Binding-site contacts:
Ligand atom O22 contacts residue TRP220 of chain 1.A at 3.5 Å.
Ligand atom CL1 contacts residue VAL48 of chain 1.A at 3.3 Å.
Ligand atom C12 contacts residue PHE123 of chain 1.A at 3.7 Å (hydrophobic).
Ligand atom O20 contacts residue NAP1 of chain 1.B at 3.0 Å.
Ligand atom C7 contacts residue TRP112 of chain 1.A at 3.5 Å (hydrophobic).
Ligand atom O20 contacts residue TYR49 of chain 1.A at 2.6 Å (h-bond).
Ligand atom C1 contacts residue LEU301 of chain 1.A at 3.8 Å (hydrophobic).
Ligand atom C1 contacts residue TRP112 of chain 1.A at 3.3 Å (hydrophobic).
Ligand atom C24 contacts residue TRP112 of chain 1.A at 3.7 Å (hydrophobic).
Ligand atom C25 contacts residue THR114 of chain 1.A at 3.7 Å.
Ligand atom C25 contacts residue TRP112 of chain 1.A at 3.5 Å (hydrophobic).
Ligand atom C23 contacts residue TRP112 of chain 1.A at 3.6 Å (hydrophobic).
Ligand atom C9 contacts residue TRP220 of chain 1.A at 3.5 Å (hydrophobic).
Ligand atom N2 contacts residue TRP112 of chain 1.A at 3.3 Å.
Ligand atom O21 contacts residue NAP1 of chain 1.B at 3.5 Å (h-bond).
Ligand atom C16 contacts residue TRP21 of chain 1.A at 3.6 Å (hydrophobic).
Ligand atom O3 contacts residue THR114 of chain 1.A at 3.5 Å (h-bond).
Ligand atom O3 contacts residue ASP304 of chain 1.A at 3.3 Å (salt-bridge).
Ligand atom O17 contacts residue TRP21 of chain 1.A at 3.6 Å.
Ligand atom O20 contacts residue HIS111 of chain 1.A at 2.8 Å (h-bond).
Ligand atom C6 contacts residue TRP112 of chain 1.A at 3.3 Å (hydrophobic).
Ligand atom O21 contacts residue TRP112 of chain 1.A at 2.9 Å (h-bond).
Ligand atom C19 contacts residue NAP1 of chain 1.B at 3.4 Å.
Ligand atom C13 contacts residue TRP21 of chain 1.A at 3.4 Å (hydrophobic).
Ligand atom O4 contacts residue TRP112 of chain 1.A at 3.3 Å.
Ligand atom C19 contacts residue HIS111 of chain 1.A at 3.4 Å.
Ligand atom C18 contacts residue NAP1 of chain 1.B at 3.5 Å.
Ligand atom C15 contacts residue TRP21 of chain 1.A at 3.1 Å (hydrophobic).
Ligand atom O3 contacts residue PRO311 of chain 1.A at 3.6 Å.
Ligand atom O3 contacts residue TRP112 of chain 1.A at 3.8 Å.
Ligand atom C7 contacts residue ALA300 of chain 1.A at 3.6 Å (hydrophobic).
Ligand atom O3 contacts residue TYR310 of chain 1.A at 3.6 Å.
Ligand atom C11 contacts residue PHE123 of chain 1.A at 3.3 Å (hydrophobic).
Ligand atom CL1 contacts residue TRP21 of chain 1.A at 3.5 Å.
Ligand atom O21 contacts residue HIS111 of chain 1.A at 3.2 Å (h-bond).
Ligand atom C5 contacts residue LEU301 of chain 1.A at 3.4 Å (hydrophobic).
Ligand atom C5 contacts residue TRP112 of chain 1.A at 3.3 Å (hydrophobic).
Ligand atom C18 contacts residue TRP21 of chain 1.A at 3.7 Å (hydrophobic).
Ligand atom O17 contacts residue CYS299 of chain 1.A at 3.7 Å.
Ligand atom O4 contacts residue TYR310 of chain 1.A at 3.2 Å.

Sequence of chain 1.A:
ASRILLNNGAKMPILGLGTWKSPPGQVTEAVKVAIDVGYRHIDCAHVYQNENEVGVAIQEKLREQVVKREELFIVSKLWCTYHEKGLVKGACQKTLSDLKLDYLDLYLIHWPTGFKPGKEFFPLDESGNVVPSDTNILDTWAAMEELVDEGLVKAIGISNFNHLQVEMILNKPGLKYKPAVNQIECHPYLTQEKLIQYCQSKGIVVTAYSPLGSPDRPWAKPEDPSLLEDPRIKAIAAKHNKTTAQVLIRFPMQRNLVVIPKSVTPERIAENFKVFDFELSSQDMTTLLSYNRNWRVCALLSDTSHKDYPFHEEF

This protein binds this small molecule.
Small molecule (SMILES): O=C(O)COc1cc(Cl)ccc1C(=O)NCc1cccc([N+](=O)[O-])c1